Sequence of chain 1.D:
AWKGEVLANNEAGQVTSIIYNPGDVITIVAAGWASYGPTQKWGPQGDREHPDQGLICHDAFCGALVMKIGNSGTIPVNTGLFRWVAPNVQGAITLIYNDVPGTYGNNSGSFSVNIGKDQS

This small molecule binds to this protein.
Small molecule (SMILES): OC[C@H]1O[C@H](O[C@H]2[C@@H](O)[C@@H](CO)O[C@@H](O[C@H]3[C@H](O)[C@@H](O)[C@H](O)O[C@@H]3CO)[C@@H]2O)[C@H](O)[C@@H](O)[C@H]1O

Binding-site contacts:
Ligand atom C4 contacts residue GLN53 of chain 1.D at 3.7 Å.
Ligand atom O4 contacts residue CA1 of chain 1.AB at 2.5 Å.
Ligand atom O2 contacts residue ASN107 of chain 1.D at 3.1 Å (h-bond).
Ligand atom O3 contacts residue THR104 of chain 1.D at 3.3 Å (h-bond).
Ligand atom O6 contacts residue GLN53 of chain 1.D at 2.6 Å (h-bond).
Ligand atom C6 contacts residue GLN53 of chain 1.D at 3.7 Å.
Ligand atom C6 contacts residue CYS62 of chain 1.D at 4.0 Å (hydrophobic).
Ligand atom C2 contacts residue CA1 of chain 1.AB at 3.9 Å.
Ligand atom O3 contacts residue ASN107 of chain 1.D at 3.0 Å (h-bond).
Ligand atom O2 contacts residue GLN53 of chain 1.D at 2.5 Å (h-bond).
Ligand atom O5 contacts residue HIS50 of chain 1.D at 3.3 Å (h-bond).
Ligand atom C3 contacts residue CA1 of chain 1.AB at 3.4 Å.
Ligand atom C4 contacts residue CA1 of chain 1.AB at 3.4 Å.
Ligand atom C6 contacts residue ASP100 of chain 1.D at 3.4 Å.
Ligand atom O3 contacts residue CA1 of chain 1.AB at 2.6 Å.
Ligand atom C3 contacts residue TYR36 of chain 1.D at 3.9 Å (hydrophobic).
Ligand atom C2 contacts residue ASN107 of chain 1.D at 3.7 Å.
Ligand atom O6 contacts residue HIS50 of chain 1.D at 2.9 Å (h-bond).
Ligand atom C1 contacts residue TYR36 of chain 1.D at 3.9 Å (hydrophobic).
Ligand atom C3 contacts residue ASN107 of chain 1.D at 3.9 Å.
Ligand atom C4 contacts residue ASP100 of chain 1.D at 3.6 Å.
Ligand atom C6 contacts residue HIS50 of chain 1.D at 3.5 Å.
Ligand atom C3 contacts residue GLN53 of chain 1.D at 3.9 Å.
Ligand atom C6 contacts residue VAL101 of chain 1.D at 3.8 Å (hydrophobic).
Ligand atom O5 contacts residue TYR36 of chain 1.D at 3.2 Å.
Ligand atom C2 contacts residue TYR36 of chain 1.D at 3.5 Å (hydrophobic).
Ligand atom O4 contacts residue GLN53 of chain 1.D at 3.0 Å (h-bond).
Ligand atom O3 contacts residue TYR36 of chain 1.D at 3.6 Å.
Ligand atom C6 contacts residue HIS50 of chain 1.D at 4.0 Å.
Ligand atom C4 contacts residue THR104 of chain 1.D at 3.5 Å.
Ligand atom C5 contacts residue HIS50 of chain 1.D at 3.9 Å.
Ligand atom O4 contacts residue THR104 of chain 1.D at 3.4 Å (h-bond).
Ligand atom C5 contacts residue GLN53 of chain 1.D at 3.7 Å.
Ligand atom O2 contacts residue HIS50 of chain 1.D at 3.2 Å.
Ligand atom C5 contacts residue GLN53 of chain 1.D at 3.8 Å.
Ligand atom C6 contacts residue PRO51 of chain 1.D at 3.8 Å (hydrophobic).
Ligand atom O4 contacts residue TYR36 of chain 1.D at 3.1 Å (h-bond).
Ligand atom C2 contacts residue GLN53 of chain 1.D at 3.4 Å.
Ligand atom O6 contacts residue VAL101 of chain 1.D at 3.8 Å.
Ligand atom O4 contacts residue ASP100 of chain 1.D at 2.6 Å (salt-bridge).